Binding-site contacts:
Ligand atom C1 contacts residue LYS53 of chain 1.A at 4.3 Å.
Ligand atom C4 contacts residue VAL51 of chain 1.A at 4.3 Å (hydrophobic).
Ligand atom O2P contacts residue THR103 of chain 1.A at 3.2 Å (h-bond).
Ligand atom O2 contacts residue PRO154 of chain 1.A at 4.3 Å.
Ligand atom O1P contacts residue SER98 of chain 1.A at 3.7 Å.
Ligand atom P contacts residue SER98 of chain 1.A at 3.7 Å.
Ligand atom C3 contacts residue PRO154 of chain 1.A at 4.0 Å (hydrophobic).
Ligand atom O2 contacts residue LYS53 of chain 1.A at 2.6 Å (salt-bridge).
Ligand atom P contacts residue SER54 of chain 1.A at 4.0 Å.
Ligand atom O2 contacts residue GLY52 of chain 1.A at 3.4 Å.
Ligand atom C1 contacts residue PRO154 of chain 1.A at 4.1 Å (hydrophobic).
Ligand atom O5 contacts residue THR103 of chain 1.A at 3.6 Å.
Ligand atom O2P contacts residue SER100 of chain 1.A at 2.9 Å (h-bond).
Ligand atom O3 contacts residue SER54 of chain 1.A at 3.4 Å (h-bond).
Ligand atom P contacts residue SER100 of chain 1.A at 4.2 Å.
Ligand atom O1P contacts residue SER54 of chain 1.A at 2.6 Å (h-bond).
Ligand atom C2 contacts residue LYS53 of chain 1.A at 3.6 Å.
Ligand atom P contacts residue ASN99 of chain 1.A at 3.4 Å.
Ligand atom C2 contacts residue GLY52 of chain 1.A at 3.9 Å.
Ligand atom O3 contacts residue LYS53 of chain 1.A at 3.0 Å (salt-bridge).
Ligand atom O1 contacts residue PRO154 of chain 1.A at 3.2 Å.
Ligand atom O2P contacts residue ASN99 of chain 1.A at 3.4 Å (h-bond).
Ligand atom O3 contacts residue GLY52 of chain 1.A at 3.9 Å.
Ligand atom C5 contacts residue THR103 of chain 1.A at 4.1 Å.
Ligand atom O3P contacts residue ASN99 of chain 1.A at 3.9 Å.
Ligand atom O3 contacts residue PRO154 of chain 1.A at 3.9 Å.
Ligand atom O1 contacts residue HIS187 of chain 2.A at 4.2 Å.
Ligand atom C3 contacts residue GLY52 of chain 1.A at 4.3 Å.
Ligand atom O1P contacts residue ASN99 of chain 1.A at 2.8 Å (h-bond).
Ligand atom C5 contacts residue VAL51 of chain 1.A at 3.9 Å (hydrophobic).
Ligand atom O3P contacts residue THR103 of chain 1.A at 2.4 Å (h-bond).
Ligand atom O2P contacts residue SER98 of chain 1.A at 3.6 Å (h-bond).
Ligand atom C1 contacts residue HIS187 of chain 2.A at 4.0 Å.
Ligand atom O3 contacts residue VAL51 of chain 1.A at 4.1 Å.
Ligand atom O3P contacts residue SER98 of chain 1.A at 3.0 Å (h-bond).
Ligand atom O3P contacts residue SER54 of chain 1.A at 4.2 Å.
Ligand atom C4 contacts residue GLY52 of chain 1.A at 4.1 Å.
Ligand atom O1 contacts residue LYS53 of chain 1.A at 4.3 Å.
Ligand atom P contacts residue THR103 of chain 1.A at 3.1 Å.
Ligand atom C3 contacts residue LYS53 of chain 1.A at 3.8 Å.

Sequence of chain 1.A:
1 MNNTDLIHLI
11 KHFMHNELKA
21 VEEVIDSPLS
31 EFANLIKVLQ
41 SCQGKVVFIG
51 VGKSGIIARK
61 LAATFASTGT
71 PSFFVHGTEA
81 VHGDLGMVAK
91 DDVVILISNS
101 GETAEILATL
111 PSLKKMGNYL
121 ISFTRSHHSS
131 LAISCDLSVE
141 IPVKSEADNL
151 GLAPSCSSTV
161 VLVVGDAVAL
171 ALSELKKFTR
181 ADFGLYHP

A small-molecule ligand and the protein it binds are described below.
Small molecule (SMILES): O=P(O)(O)OC[C@@H](O)[C@@H](O)[C@H](O)CO

Sequence of chain 2.A:
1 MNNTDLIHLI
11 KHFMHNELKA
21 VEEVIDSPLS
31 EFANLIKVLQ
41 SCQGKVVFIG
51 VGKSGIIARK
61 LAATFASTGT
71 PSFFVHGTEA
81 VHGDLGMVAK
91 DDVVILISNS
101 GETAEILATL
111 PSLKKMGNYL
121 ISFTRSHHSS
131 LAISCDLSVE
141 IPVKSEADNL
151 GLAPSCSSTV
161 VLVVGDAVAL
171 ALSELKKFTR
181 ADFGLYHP